Sequence of chain 2.A:
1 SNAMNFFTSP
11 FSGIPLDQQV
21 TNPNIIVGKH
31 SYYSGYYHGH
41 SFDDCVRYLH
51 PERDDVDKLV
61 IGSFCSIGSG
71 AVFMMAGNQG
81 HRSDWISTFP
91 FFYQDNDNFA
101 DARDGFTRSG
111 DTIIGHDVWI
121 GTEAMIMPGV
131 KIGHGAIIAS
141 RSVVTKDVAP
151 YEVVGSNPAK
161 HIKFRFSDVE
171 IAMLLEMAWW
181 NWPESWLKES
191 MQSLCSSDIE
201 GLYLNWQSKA

Sequence of chain 1.A:
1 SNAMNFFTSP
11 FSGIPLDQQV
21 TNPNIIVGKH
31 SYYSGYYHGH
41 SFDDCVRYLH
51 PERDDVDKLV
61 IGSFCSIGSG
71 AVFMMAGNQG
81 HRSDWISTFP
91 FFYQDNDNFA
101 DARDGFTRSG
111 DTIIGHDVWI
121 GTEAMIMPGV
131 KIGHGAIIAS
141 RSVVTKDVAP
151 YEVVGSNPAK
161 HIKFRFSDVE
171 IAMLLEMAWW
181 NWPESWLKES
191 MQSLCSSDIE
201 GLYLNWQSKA

Binding-site contacts:
Ligand atom C1 contacts residue PRO10 of chain 2.A at 3.7 Å (hydrophobic).
Ligand atom C21 contacts residue PHE11 of chain 2.A at 3.7 Å (hydrophobic).
Ligand atom C7 contacts residue TYR48 of chain 1.A at 4.0 Å (hydrophobic).
Ligand atom C22 contacts residue PHE7 of chain 2.A at 3.6 Å (hydrophobic).
Ligand atom C3 contacts residue PHE11 of chain 2.A at 3.6 Å (hydrophobic).
Ligand atom C4 contacts residue PHE11 of chain 2.A at 3.3 Å (hydrophobic).
Ligand atom C12 contacts residue THR8 of chain 2.A at 3.9 Å.
Ligand atom C5 contacts residue PHE11 of chain 2.A at 3.8 Å (hydrophobic).
Ligand atom C10 contacts residue LEU49 of chain 1.A at 3.9 Å (hydrophobic).
Ligand atom C20 contacts residue VAL56 of chain 1.A at 3.6 Å (hydrophobic).
Ligand atom C23 contacts residue TYR37 of chain 2.A at 3.5 Å (hydrophobic).
Ligand atom C19 contacts residue SER9 of chain 2.A at 3.6 Å.
Ligand atom C11 contacts residue PHE7 of chain 2.A at 3.7 Å (hydrophobic).
Ligand atom C21 contacts residue ARG53 of chain 1.A at 3.5 Å.
Ligand atom C25 contacts residue PHE7 of chain 2.A at 3.8 Å (hydrophobic).
Ligand atom C13 contacts residue PRO10 of chain 2.A at 3.9 Å (hydrophobic).
Ligand atom C22 contacts residue TYR36 of chain 2.A at 3.5 Å (hydrophobic).
Ligand atom C6 contacts residue TYR48 of chain 1.A at 4.0 Å (hydrophobic).
Ligand atom C18 contacts residue SER9 of chain 2.A at 3.4 Å.
Ligand atom C12 contacts residue TYR48 of chain 1.A at 3.6 Å (hydrophobic).
Ligand atom C2 contacts residue PRO10 of chain 2.A at 3.9 Å (hydrophobic).
Ligand atom C22 contacts residue TYR37 of chain 2.A at 3.3 Å (hydrophobic).
Ligand atom C2 contacts residue HIS50 of chain 1.A at 4.0 Å.
Ligand atom C6 contacts residue HIS50 of chain 1.A at 3.8 Å.
Ligand atom C9 contacts residue MET4 of chain 2.A at 3.4 Å (hydrophobic).
Ligand atom C15 contacts residue MET4 of chain 2.A at 3.7 Å (hydrophobic).
Ligand atom C23 contacts residue LEU49 of chain 1.A at 3.6 Å (hydrophobic).
Ligand atom C13 contacts residue TYR48 of chain 1.A at 3.7 Å (hydrophobic).
Ligand atom C7 contacts residue HIS50 of chain 1.A at 3.8 Å.
Ligand atom N2 contacts residue PHE7 of chain 2.A at 3.9 Å.
Ligand atom C13 contacts residue THR8 of chain 2.A at 3.3 Å.
Ligand atom C14 contacts residue PRO10 of chain 2.A at 3.9 Å (hydrophobic).
Ligand atom C10 contacts residue PHE7 of chain 2.A at 3.6 Å (hydrophobic).
Ligand atom C11 contacts residue TYR48 of chain 1.A at 4.0 Å (hydrophobic).
Ligand atom N2 contacts residue TYR37 of chain 2.A at 3.4 Å (h-bond).
Ligand atom C16 contacts residue MET4 of chain 2.A at 3.8 Å (hydrophobic).
Ligand atom C19 contacts residue PRO10 of chain 2.A at 3.6 Å (hydrophobic).
Ligand atom C20 contacts residue PHE106 of chain 1.A at 3.9 Å (hydrophobic).
Ligand atom C12 contacts residue PHE7 of chain 2.A at 4.0 Å (hydrophobic).
Ligand atom N1 contacts residue PHE11 of chain 2.A at 3.8 Å.

A protein and the small-molecule ligand that binds it are described below.
Small molecule (SMILES): CN(C)c1ccc(C(=C2C=CC(=[N+](C)C)C=C2)c2ccc(N(C)C)cc2)cc1